This small molecule binds to this protein.
Small molecule (SMILES): CC(=O)N[C@@H]1[C@@H](O)[C@H](O)[C@@H](CO)O[C@H]1O

Binding-site contacts:
Ligand atom C7 contacts residue ASN59 of chain 1.A at 3.9 Å.
Ligand atom C5 contacts residue THR62 of chain 1.A at 4.5 Å.
Ligand atom C1 contacts residue ASN59 of chain 1.A at 1.4 Å.
Ligand atom C4 contacts residue ASN59 of chain 1.A at 4.2 Å.
Ligand atom O7 contacts residue ASN59 of chain 1.A at 4.1 Å.
Ligand atom C6 contacts residue THR62 of chain 1.A at 3.9 Å.
Ligand atom C5 contacts residue SER61 of chain 1.A at 3.5 Å.
Ligand atom C1 contacts residue SER61 of chain 1.A at 3.4 Å.
Ligand atom O5 contacts residue ASN59 of chain 1.A at 2.4 Å (h-bond).
Ligand atom C3 contacts residue ASN59 of chain 1.A at 3.8 Å.
Ligand atom C2 contacts residue ASN59 of chain 1.A at 2.4 Å.
Ligand atom C6 contacts residue SER61 of chain 1.A at 4.2 Å.
Ligand atom N2 contacts residue ASN59 of chain 1.A at 2.8 Å (h-bond).
Ligand atom O5 contacts residue SER61 of chain 1.A at 3.5 Å (h-bond).
Ligand atom C5 contacts residue ASN59 of chain 1.A at 3.7 Å.

Sequence of chain 1.A:
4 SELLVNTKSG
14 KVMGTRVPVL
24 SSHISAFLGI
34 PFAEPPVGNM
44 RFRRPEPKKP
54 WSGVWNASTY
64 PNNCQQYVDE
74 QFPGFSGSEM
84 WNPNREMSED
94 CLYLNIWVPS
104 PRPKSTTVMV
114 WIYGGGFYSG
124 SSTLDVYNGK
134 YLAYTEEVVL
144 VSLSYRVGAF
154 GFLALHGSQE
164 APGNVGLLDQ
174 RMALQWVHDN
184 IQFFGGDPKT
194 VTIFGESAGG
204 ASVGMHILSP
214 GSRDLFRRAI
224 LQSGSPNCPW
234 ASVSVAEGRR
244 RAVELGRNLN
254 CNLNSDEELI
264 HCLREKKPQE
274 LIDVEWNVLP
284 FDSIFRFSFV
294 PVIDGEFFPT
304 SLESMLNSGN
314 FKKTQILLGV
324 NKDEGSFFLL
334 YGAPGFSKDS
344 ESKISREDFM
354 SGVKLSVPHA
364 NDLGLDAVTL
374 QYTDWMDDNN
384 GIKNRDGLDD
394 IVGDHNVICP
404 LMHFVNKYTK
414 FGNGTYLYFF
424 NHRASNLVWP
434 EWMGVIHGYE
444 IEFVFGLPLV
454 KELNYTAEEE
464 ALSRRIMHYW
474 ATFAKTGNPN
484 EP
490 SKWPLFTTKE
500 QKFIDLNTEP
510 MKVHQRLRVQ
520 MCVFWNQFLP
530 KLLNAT